Binding-site contacts:
Ligand atom C7 contacts residue ASN277 of chain 1.C at 4.5 Å.
Ligand atom C1 contacts residue ASN279 of chain 1.C at 1.4 Å.
Ligand atom O7 contacts residue ASN279 of chain 1.C at 3.5 Å (h-bond).
Ligand atom C8 contacts residue ASN279 of chain 1.C at 4.5 Å.
Ligand atom C8 contacts residue ASN277 of chain 1.C at 4.3 Å.
Ligand atom C7 contacts residue ASN279 of chain 1.C at 3.4 Å.
Ligand atom C2 contacts residue ASN279 of chain 1.C at 2.5 Å.
Ligand atom C3 contacts residue ASN279 of chain 1.C at 3.8 Å.
Ligand atom O5 contacts residue ASN279 of chain 1.C at 2.4 Å (h-bond).
Ligand atom N2 contacts residue ASN279 of chain 1.C at 2.9 Å (h-bond).
Ligand atom O7 contacts residue ASN277 of chain 1.C at 4.2 Å.
Ligand atom C5 contacts residue ASN279 of chain 1.C at 3.7 Å.
Ligand atom C4 contacts residue ASN279 of chain 1.C at 4.2 Å.

Sequence of chain 1.C:
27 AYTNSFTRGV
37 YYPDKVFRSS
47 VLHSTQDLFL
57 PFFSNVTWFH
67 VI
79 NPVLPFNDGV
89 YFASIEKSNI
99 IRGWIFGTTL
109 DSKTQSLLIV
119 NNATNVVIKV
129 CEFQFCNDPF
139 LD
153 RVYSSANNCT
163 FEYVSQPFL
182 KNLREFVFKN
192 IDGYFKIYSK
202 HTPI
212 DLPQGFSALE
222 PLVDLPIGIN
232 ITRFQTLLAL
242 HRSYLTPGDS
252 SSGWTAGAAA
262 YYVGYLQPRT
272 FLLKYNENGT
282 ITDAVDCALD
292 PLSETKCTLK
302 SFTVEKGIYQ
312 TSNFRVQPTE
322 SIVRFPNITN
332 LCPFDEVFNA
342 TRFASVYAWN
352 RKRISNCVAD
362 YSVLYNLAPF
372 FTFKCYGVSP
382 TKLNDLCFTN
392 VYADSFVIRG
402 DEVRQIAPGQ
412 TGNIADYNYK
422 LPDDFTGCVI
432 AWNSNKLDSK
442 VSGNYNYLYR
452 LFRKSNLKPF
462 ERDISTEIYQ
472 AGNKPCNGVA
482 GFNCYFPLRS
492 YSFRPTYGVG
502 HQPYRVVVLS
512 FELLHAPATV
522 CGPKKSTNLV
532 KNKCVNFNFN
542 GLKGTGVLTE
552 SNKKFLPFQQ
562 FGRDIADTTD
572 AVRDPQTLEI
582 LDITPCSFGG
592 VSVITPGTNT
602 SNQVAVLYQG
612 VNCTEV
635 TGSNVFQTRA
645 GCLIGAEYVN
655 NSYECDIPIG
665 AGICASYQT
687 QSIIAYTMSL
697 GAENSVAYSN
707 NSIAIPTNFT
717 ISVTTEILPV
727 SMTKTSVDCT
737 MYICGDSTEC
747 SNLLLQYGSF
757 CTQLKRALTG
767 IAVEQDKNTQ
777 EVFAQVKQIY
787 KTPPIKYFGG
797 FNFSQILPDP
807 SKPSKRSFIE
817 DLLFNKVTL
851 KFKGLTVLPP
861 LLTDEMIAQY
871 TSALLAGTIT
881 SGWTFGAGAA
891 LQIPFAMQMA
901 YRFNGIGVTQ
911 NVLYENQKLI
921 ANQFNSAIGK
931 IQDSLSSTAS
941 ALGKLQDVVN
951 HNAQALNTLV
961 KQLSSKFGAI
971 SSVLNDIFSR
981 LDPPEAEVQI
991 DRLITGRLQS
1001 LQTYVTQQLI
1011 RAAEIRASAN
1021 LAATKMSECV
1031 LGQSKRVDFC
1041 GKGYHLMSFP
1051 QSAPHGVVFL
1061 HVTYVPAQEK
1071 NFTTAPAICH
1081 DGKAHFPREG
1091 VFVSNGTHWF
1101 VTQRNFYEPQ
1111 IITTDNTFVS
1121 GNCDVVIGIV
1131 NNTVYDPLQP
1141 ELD

The protein below binds the small molecule below.
Small molecule (SMILES): CC(=O)N[C@@H]1[C@@H](O)[C@H](O)[C@@H](CO)O[C@H]1O